The small molecule below binds the protein below.
Small molecule (SMILES): OC[C@H]1O[C@H](O)[C@H](O)[C@@H](O)[C@H]1O

Sequence of chain 1.C:
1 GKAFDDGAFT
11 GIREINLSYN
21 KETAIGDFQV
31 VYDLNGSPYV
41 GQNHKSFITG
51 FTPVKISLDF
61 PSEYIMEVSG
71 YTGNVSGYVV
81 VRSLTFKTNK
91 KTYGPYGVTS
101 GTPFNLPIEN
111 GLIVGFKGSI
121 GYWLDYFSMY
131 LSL

Binding-site contacts:
Ligand atom O4 contacts residue ASP125 of chain 1.C at 2.9 Å (salt-bridge).
Ligand atom C1 contacts residue PHE47 of chain 1.C at 4.1 Å (hydrophobic).
Ligand atom O4 contacts residue GLY1 of chain 1.C at 2.9 Å (h-bond).
Ligand atom C5 contacts residue TYR78 of chain 1.C at 3.4 Å (hydrophobic).
Ligand atom O6 contacts residue ASP125 of chain 1.C at 2.7 Å (salt-bridge).
Ligand atom O1 contacts residue NBZ1 of chain 1.L at 1.4 Å.
Ligand atom C1 contacts residue GLY121 of chain 1.C at 4.0 Å.
Ligand atom O6 contacts residue TRP123 of chain 1.C at 2.9 Å (h-bond).
Ligand atom C2 contacts residue GLY121 of chain 1.C at 3.9 Å.
Ligand atom C6 contacts residue TRP123 of chain 1.C at 3.8 Å (hydrophobic).
Ligand atom O6 contacts residue VAL80 of chain 1.C at 4.0 Å.
Ligand atom C6 contacts residue VAL80 of chain 1.C at 4.0 Å (hydrophobic).
Ligand atom C4 contacts residue GLY121 of chain 1.C at 4.0 Å.
Ligand atom C6 contacts residue TYR122 of chain 1.C at 3.8 Å (hydrophobic).
Ligand atom O1 contacts residue TYR122 of chain 1.C at 3.7 Å.
Ligand atom C2 contacts residue PHE47 of chain 1.C at 3.6 Å (hydrophobic).
Ligand atom O1 contacts residue TYR78 of chain 1.C at 3.2 Å (h-bond).
Ligand atom O5 contacts residue TYR122 of chain 1.C at 2.5 Å (h-bond).
Ligand atom C4 contacts residue ASP125 of chain 1.C at 3.8 Å.
Ligand atom C5 contacts residue ASP125 of chain 1.C at 4.0 Å.
Ligand atom C4 contacts residue GLY1 of chain 1.C at 3.8 Å.
Ligand atom O4 contacts residue GLY121 of chain 1.C at 3.0 Å.
Ligand atom C2 contacts residue NBZ1 of chain 1.L at 3.8 Å.
Ligand atom O4 contacts residue TYR122 of chain 1.C at 4.1 Å.
Ligand atom O2 contacts residue NBZ1 of chain 1.L at 4.1 Å.
Ligand atom C5 contacts residue NBZ1 of chain 1.L at 3.6 Å.
Ligand atom C1 contacts residue TYR122 of chain 1.C at 3.2 Å (hydrophobic).
Ligand atom C5 contacts residue TYR122 of chain 1.C at 3.7 Å (hydrophobic).
Ligand atom C6 contacts residue TYR78 of chain 1.C at 3.5 Å (hydrophobic).
Ligand atom O3 contacts residue GLY1 of chain 1.C at 2.9 Å (h-bond).
Ligand atom O5 contacts residue GLY121 of chain 1.C at 3.4 Å.
Ligand atom O5 contacts residue NBZ1 of chain 1.L at 3.2 Å.
Ligand atom O2 contacts residue PHE47 of chain 1.C at 3.4 Å.
Ligand atom C3 contacts residue GLY1 of chain 1.C at 3.8 Å.
Ligand atom C3 contacts residue TYR78 of chain 1.C at 3.8 Å (hydrophobic).
Ligand atom O6 contacts residue TYR122 of chain 1.C at 3.0 Å (h-bond).
Ligand atom C1 contacts residue NBZ1 of chain 1.L at 2.5 Å.
Ligand atom C4 contacts residue TYR78 of chain 1.C at 3.7 Å (hydrophobic).
Ligand atom O6 contacts residue GLY121 of chain 1.C at 3.6 Å.
Ligand atom C6 contacts residue ASP125 of chain 1.C at 3.2 Å.